Binding-site contacts:
Ligand atom NH1 contacts residue GLU208 of chain 1.A at 2.6 Å (salt-bridge).
Ligand atom NH2 contacts residue ASP179 of chain 1.A at 3.8 Å.
Ligand atom CD3 contacts residue GLY206 of chain 1.A at 3.6 Å.
Ligand atom C2 contacts residue SER185 of chain 1.A at 1.4 Å.
Ligand atom CA2 contacts residue HIS41 of chain 1.A at 3.3 Å.
Ligand atom N2 contacts residue SER185 of chain 1.A at 2.9 Å (h-bond).
Ligand atom CB2 contacts residue SER204 of chain 1.A at 3.6 Å.
Ligand atom N2 contacts residue HIS41 of chain 1.A at 2.9 Å (h-bond).
Ligand atom CZ contacts residue PHE162 of chain 1.A at 3.7 Å (hydrophobic).
Ligand atom CA2 contacts residue SER204 of chain 1.A at 3.7 Å.
Ligand atom NH1 contacts residue GLY206 of chain 1.A at 3.2 Å.
Ligand atom CG2 contacts residue CYS181 of chain 1.A at 3.4 Å (hydrophobic).
Ligand atom O contacts residue TRP205 of chain 1.A at 3.4 Å.
Ligand atom CD3 contacts residue TRP205 of chain 1.A at 3.2 Å (hydrophobic).
Ligand atom N contacts residue GLY206 of chain 1.A at 3.8 Å.
Ligand atom O2 contacts residue GLY183 of chain 1.A at 3.3 Å (h-bond).
Ligand atom NE contacts residue GLY206 of chain 1.A at 3.1 Å (h-bond).
Ligand atom CA1 contacts residue TRP205 of chain 1.A at 3.5 Å (hydrophobic).
Ligand atom CA1 contacts residue HIS41 of chain 1.A at 3.8 Å.
Ligand atom NH2 contacts residue SER180 of chain 1.A at 3.0 Å (h-bond).
Ligand atom O2 contacts residue SER185 of chain 1.A at 2.4 Å (h-bond).
Ligand atom CA2 contacts residue SER185 of chain 1.A at 2.3 Å.
Ligand atom NE contacts residue TRP205 of chain 1.A at 3.2 Å.
Ligand atom CE2 contacts residue TYR86 of chain 1.A at 3.0 Å (hydrophobic).
Ligand atom C1 contacts residue HIS41 of chain 1.A at 3.3 Å.
Ligand atom N2 contacts residue SER204 of chain 1.A at 3.0 Å (h-bond).
Ligand atom CZ1 contacts residue GLY206 of chain 1.A at 3.3 Å.
Ligand atom NH1 contacts residue SER180 of chain 1.A at 3.2 Å (h-bond).
Ligand atom C2 contacts residue HIS41 of chain 1.A at 2.6 Å.
Ligand atom O contacts residue GLY206 of chain 1.A at 3.2 Å (h-bond).
Ligand atom CB2 contacts residue SER185 of chain 1.A at 2.6 Å.
Ligand atom CB1 contacts residue HIS41 of chain 1.A at 3.5 Å.
Ligand atom CG2 contacts residue GLN182 of chain 1.A at 3.7 Å.
Ligand atom NH1 contacts residue ASP179 of chain 1.A at 3.3 Å (salt-bridge).
Ligand atom NH2 contacts residue TRP205 of chain 1.A at 2.9 Å (h-bond).
Ligand atom CD2 contacts residue TYR86 of chain 1.A at 3.4 Å (hydrophobic).
Ligand atom CZ1 contacts residue SER180 of chain 1.A at 3.2 Å.
Ligand atom CB2 contacts residue CYS181 of chain 1.A at 3.6 Å (hydrophobic).
Ligand atom CZ1 contacts residue TRP205 of chain 1.A at 3.2 Å (hydrophobic).
Ligand atom CE2 contacts residue PHE162 of chain 1.A at 3.4 Å (hydrophobic).

Sequence of chain 1.A:
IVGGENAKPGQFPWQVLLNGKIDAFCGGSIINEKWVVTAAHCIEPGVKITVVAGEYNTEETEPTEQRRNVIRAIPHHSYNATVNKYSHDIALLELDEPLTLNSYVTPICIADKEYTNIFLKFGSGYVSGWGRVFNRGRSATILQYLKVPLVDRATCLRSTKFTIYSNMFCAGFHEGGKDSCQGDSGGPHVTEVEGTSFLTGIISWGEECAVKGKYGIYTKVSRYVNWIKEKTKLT

The protein below binds the small molecule below.
Small molecule (SMILES): NC(=[NH2+])NCCC[C@H](NC(=O)[C@@H]1CCCN1C(=O)[C@H](N)Cc1ccccc1)[C@H](O)CCl